Sequence of chain 1.B:
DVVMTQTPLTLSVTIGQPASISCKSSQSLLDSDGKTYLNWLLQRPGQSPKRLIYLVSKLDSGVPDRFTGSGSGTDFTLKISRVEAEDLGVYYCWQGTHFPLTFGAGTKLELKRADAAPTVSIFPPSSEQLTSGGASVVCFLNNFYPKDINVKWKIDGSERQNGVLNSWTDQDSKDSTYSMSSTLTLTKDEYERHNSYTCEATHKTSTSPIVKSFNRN

Binding-site contacts:
Ligand atom CA contacts residue ASP31 of chain 1.A at 2.6 Å.
Ligand atom CB contacts residue LEU101 of chain 1.B at 3.4 Å (hydrophobic).
Ligand atom N contacts residue ASP31 of chain 1.A at 3.7 Å.
Ligand atom CD contacts residue THR101 of chain 1.A at 3.6 Å.
Ligand atom C7 contacts residue THR53 of chain 1.A at 3.6 Å.
Ligand atom C contacts residue TRP50 of chain 1.A at 3.7 Å (hydrophobic).
Ligand atom CG contacts residue GLU104 of chain 1.A at 3.5 Å.
Ligand atom CA contacts residue TRP50 of chain 1.A at 3.6 Å (hydrophobic).
Ligand atom O contacts residue GLU104 of chain 1.A at 3.4 Å.
Ligand atom O7 contacts residue ASN52 of chain 1.A at 3.1 Å.
Ligand atom O contacts residue TYR32 of chain 1.A at 3.7 Å.
Ligand atom CG2 contacts residue LEU101 of chain 1.B at 3.1 Å (hydrophobic).
Ligand atom O contacts residue SER33 of chain 1.A at 3.4 Å (h-bond).
Ligand atom N8 contacts residue ASP31 of chain 1.A at 3.7 Å.
Ligand atom O contacts residue PHE99 of chain 1.B at 3.8 Å.
Ligand atom O contacts residue HIS35 of chain 1.A at 3.1 Å.
Ligand atom CZ contacts residue TYR37 of chain 1.B at 3.8 Å (hydrophobic).
Ligand atom CB contacts residue GLU104 of chain 1.A at 3.6 Å.
Ligand atom NH1 contacts residue TYR37 of chain 1.B at 3.5 Å.
Ligand atom N8 contacts residue GLU54 of chain 1.A at 3.3 Å (salt-bridge).
Ligand atom N8 contacts residue TYR32 of chain 1.A at 3.6 Å (h-bond).
Ligand atom CA contacts residue SER33 of chain 1.A at 3.4 Å.
Ligand atom O contacts residue TRP50 of chain 1.A at 3.1 Å (h-bond).
Ligand atom C7 contacts residue ASN52 of chain 1.A at 3.6 Å.
Ligand atom CD contacts residue ALA102 of chain 1.A at 3.8 Å (hydrophobic).
Ligand atom O contacts residue GLU54 of chain 1.A at 3.6 Å (salt-bridge).
Ligand atom OG1 contacts residue GLU104 of chain 1.A at 2.6 Å (salt-bridge).
Ligand atom NE contacts residue GLU104 of chain 1.A at 2.9 Å (salt-bridge).
Ligand atom O7 contacts residue SER33 of chain 1.A at 3.8 Å.
Ligand atom N8 contacts residue THR53 of chain 1.A at 2.9 Å (h-bond).
Ligand atom C contacts residue SER33 of chain 1.A at 3.3 Å.
Ligand atom O contacts residue TRP50 of chain 1.A at 3.3 Å.
Ligand atom O contacts residue SER33 of chain 1.A at 2.4 Å (h-bond).
Ligand atom O7 contacts residue THR53 of chain 1.A at 2.8 Å (h-bond).
Ligand atom N8 contacts residue THR30 of chain 1.A at 3.1 Å (h-bond).
Ligand atom C contacts residue GLU54 of chain 1.A at 3.0 Å.
Ligand atom NH2 contacts residue GLY96 of chain 1.B at 3.3 Å (h-bond).
Ligand atom N contacts residue TRP50 of chain 1.A at 3.5 Å.
Ligand atom C contacts residue ASP31 of chain 1.A at 3.5 Å.
Ligand atom CD contacts residue GLU104 of chain 1.A at 3.4 Å.

This protein binds this small molecule.
Small molecule (SMILES): CC(C)C[C@H](NC(=O)CNC(=O)[C@H](CCCNC(N)=O)NC(=O)[C@H](C)N)C(=O)N[C@H](C(=O)NCC(=O)N[C@@H](CCCN=C(N)N)C(=O)N1C[C@@H](O)C[C@H]1C(=O)NCC=O)[C@@H](C)O

Sequence of chain 1.A:
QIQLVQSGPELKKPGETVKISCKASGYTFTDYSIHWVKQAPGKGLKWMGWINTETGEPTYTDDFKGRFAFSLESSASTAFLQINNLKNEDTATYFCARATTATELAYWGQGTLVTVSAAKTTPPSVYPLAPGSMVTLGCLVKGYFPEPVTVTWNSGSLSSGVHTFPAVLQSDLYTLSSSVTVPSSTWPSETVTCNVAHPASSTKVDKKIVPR